Binding-site contacts:
Ligand atom C9 contacts residue ILE105 of chain 1.A at 4.0 Å (hydrophobic).
Ligand atom C7 contacts residue ILE105 of chain 1.A at 4.3 Å (hydrophobic).
Ligand atom C10 contacts residue MET108 of chain 1.A at 3.8 Å (hydrophobic).
Ligand atom C16 contacts residue ILE105 of chain 1.A at 3.9 Å (hydrophobic).
Ligand atom C10 contacts residue ILE105 of chain 1.A at 4.0 Å (hydrophobic).
Ligand atom C8 contacts residue ILE105 of chain 1.A at 4.2 Å (hydrophobic).
Ligand atom O contacts residue CYS95 of chain 1.A at 4.2 Å.
Ligand atom C4 contacts residue ASN99 of chain 1.A at 4.2 Å.
Ligand atom C3 contacts residue ILE105 of chain 1.A at 4.3 Å (hydrophobic).
Ligand atom C6 contacts residue LEU51 of chain 1.A at 4.0 Å (hydrophobic).
Ligand atom C2 contacts residue ASN99 of chain 1.A at 4.2 Å.
Ligand atom C3 contacts residue TYR98 of chain 1.A at 4.3 Å (hydrophobic).
Ligand atom C14 contacts residue VAL46 of chain 1.A at 3.8 Å (hydrophobic).
Ligand atom C15 contacts residue VAL46 of chain 1.A at 3.8 Å (hydrophobic).
Ligand atom O contacts residue ASN99 of chain 1.A at 3.0 Å (h-bond).
Ligand atom C10 contacts residue TRP40 of chain 1.A at 4.3 Å (hydrophobic).
Ligand atom N contacts residue LEU51 of chain 1.A at 4.3 Å.
Ligand atom C contacts residue LEU53 of chain 1.A at 3.8 Å (hydrophobic).
Ligand atom C11 contacts residue ILE105 of chain 1.A at 3.7 Å (hydrophobic).
Ligand atom C13 contacts residue LEU51 of chain 1.A at 4.2 Å (hydrophobic).
Ligand atom C9 contacts residue PRO41 of chain 1.A at 3.7 Å (hydrophobic).
Ligand atom O contacts residue TYR56 of chain 1.A at 4.0 Å.
Ligand atom C13 contacts residue ILE105 of chain 1.A at 3.7 Å (hydrophobic).
Ligand atom C15 contacts residue ILE105 of chain 1.A at 4.0 Å (hydrophobic).
Ligand atom C4 contacts residue ILE105 of chain 1.A at 3.9 Å (hydrophobic).
Ligand atom C8 contacts residue TRP40 of chain 1.A at 4.1 Å (hydrophobic).
Ligand atom C5 contacts residue ILE105 of chain 1.A at 3.9 Å (hydrophobic).
Ligand atom O contacts residue ILE105 of chain 1.A at 4.3 Å.
Ligand atom C8 contacts residue PRO41 of chain 1.A at 4.1 Å (hydrophobic).
Ligand atom C16 contacts residue ASN99 of chain 1.A at 3.9 Å.
Ligand atom C3 contacts residue LEU53 of chain 1.A at 4.0 Å (hydrophobic).
Ligand atom C3 contacts residue ASN99 of chain 1.A at 3.4 Å.
Ligand atom C12 contacts residue ILE105 of chain 1.A at 3.9 Å (hydrophobic).
Ligand atom C2 contacts residue LEU53 of chain 1.A at 3.9 Å (hydrophobic).
Ligand atom C contacts residue TYR98 of chain 1.A at 4.2 Å (hydrophobic).
Ligand atom C contacts residue ASN99 of chain 1.A at 3.6 Å.
Ligand atom C1 contacts residue LEU53 of chain 1.A at 4.1 Å (hydrophobic).
Ligand atom C13 contacts residue PRO41 of chain 1.A at 3.9 Å (hydrophobic).
Ligand atom C9 contacts residue TRP40 of chain 1.A at 3.4 Å (hydrophobic).
Ligand atom C14 contacts residue PRO41 of chain 1.A at 3.8 Å (hydrophobic).

Sequence of chain 1.A:
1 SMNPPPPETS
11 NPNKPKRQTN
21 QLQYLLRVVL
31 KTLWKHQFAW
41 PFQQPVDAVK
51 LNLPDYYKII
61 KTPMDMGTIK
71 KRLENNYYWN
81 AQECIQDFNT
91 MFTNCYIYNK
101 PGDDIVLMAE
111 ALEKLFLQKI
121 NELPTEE

This small molecule binds to this protein.
Small molecule (SMILES): CCc1cc2c(n1Cc1ccccc1)CCCC2=O